Sequence of chain 1.C:
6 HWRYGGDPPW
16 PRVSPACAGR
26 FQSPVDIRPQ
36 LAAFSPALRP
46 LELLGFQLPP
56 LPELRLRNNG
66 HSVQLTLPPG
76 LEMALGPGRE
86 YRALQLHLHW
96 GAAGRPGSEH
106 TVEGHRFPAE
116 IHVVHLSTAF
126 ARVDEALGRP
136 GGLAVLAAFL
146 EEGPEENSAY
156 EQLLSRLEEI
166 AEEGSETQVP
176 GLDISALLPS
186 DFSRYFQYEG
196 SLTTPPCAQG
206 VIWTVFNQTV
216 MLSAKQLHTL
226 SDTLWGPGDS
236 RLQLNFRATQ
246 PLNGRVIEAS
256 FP

A protein and the small-molecule ligand that binds it are described below.
Small molecule (SMILES): CC(=O)N[C@H]1[C@H](O[C@H]2[C@H](O)[C@@H](NC(C)=O)CO[C@@H]2CO)O[C@H](CO)[C@@H](O[C@@H]2O[C@H](CO[C@H]3O[C@H](CO)[C@@H](O)[C@H](O)[C@@H]3O)[C@@H](O)[C@H](O[C@H]3O[C@H](CO)[C@@H](O)[C@H](O)[C@@H]3O)[C@@H]2O)[C@@H]1O

Binding-site contacts:
Ligand atom C5 contacts residue GLU108 of chain 1.C at 3.7 Å.
Ligand atom C2 contacts residue ASN212 of chain 1.C at 2.5 Å.
Ligand atom N2 contacts residue ASN212 of chain 1.C at 3.0 Å (h-bond).
Ligand atom C7 contacts residue TRS1 of chain 1.LA at 4.1 Å.
Ligand atom O5 contacts residue PRO34 of chain 1.C at 4.1 Å.
Ligand atom C2 contacts residue TRS1 of chain 1.LA at 3.8 Å.
Ligand atom C8 contacts residue ASN212 of chain 1.C at 3.2 Å.
Ligand atom O7 contacts residue VAL107 of chain 1.C at 3.9 Å.
Ligand atom C8 contacts residue THR214 of chain 1.C at 3.8 Å.
Ligand atom O6 contacts residue PRO34 of chain 1.C at 3.5 Å.
Ligand atom O5 contacts residue PHE256 of chain 1.C at 3.7 Å.
Ligand atom O6 contacts residue GLU108 of chain 1.C at 3.6 Å.
Ligand atom C1 contacts residue TRS1 of chain 1.LA at 4.1 Å.
Ligand atom O3 contacts residue PRO34 of chain 1.C at 4.1 Å.
Ligand atom O4 contacts residue GLN35 of chain 1.C at 3.5 Å (h-bond).
Ligand atom C1 contacts residue ASN212 of chain 1.C at 1.5 Å.
Ligand atom C3 contacts residue TRS1 of chain 1.LA at 3.4 Å.
Ligand atom C5 contacts residue GLN35 of chain 1.C at 3.6 Å.
Ligand atom C3 contacts residue GLN35 of chain 1.C at 3.5 Å.
Ligand atom C5 contacts residue ASN212 of chain 1.C at 3.7 Å.
Ligand atom O4 contacts residue GLU108 of chain 1.C at 3.4 Å (salt-bridge).
Ligand atom O3 contacts residue VAL107 of chain 1.C at 3.8 Å.
Ligand atom O6 contacts residue GLU108 of chain 1.C at 3.9 Å.
Ligand atom O3 contacts residue TRS1 of chain 1.LA at 4.0 Å.
Ligand atom O4 contacts residue ARG33 of chain 1.C at 3.1 Å (salt-bridge).
Ligand atom C6 contacts residue PHE256 of chain 1.C at 3.9 Å (hydrophobic).
Ligand atom C4 contacts residue GLN35 of chain 1.C at 3.8 Å.
Ligand atom C6 contacts residue GLU108 of chain 1.C at 3.7 Å.
Ligand atom N2 contacts residue TRS1 of chain 1.LA at 3.3 Å (h-bond).
Ligand atom O7 contacts residue PHE191 of chain 1.C at 3.3 Å.
Ligand atom O6 contacts residue PHE256 of chain 1.C at 4.2 Å.
Ligand atom C8 contacts residue TRS1 of chain 1.LA at 3.9 Å.
Ligand atom C8 contacts residue PHE112 of chain 1.C at 3.8 Å (hydrophobic).
Ligand atom C7 contacts residue ASN212 of chain 1.C at 3.1 Å.
Ligand atom O5 contacts residue ASN212 of chain 1.C at 2.4 Å (h-bond).
Ligand atom C3 contacts residue ASN212 of chain 1.C at 3.9 Å.
Ligand atom C8 contacts residue PHE144 of chain 1.C at 4.0 Å (hydrophobic).
Ligand atom C4 contacts residue PRO34 of chain 1.C at 4.1 Å (hydrophobic).
Ligand atom O7 contacts residue ASN212 of chain 1.C at 3.0 Å (h-bond).
Ligand atom C6 contacts residue GLU108 of chain 1.C at 3.8 Å.